Sequence of chain 1.A:
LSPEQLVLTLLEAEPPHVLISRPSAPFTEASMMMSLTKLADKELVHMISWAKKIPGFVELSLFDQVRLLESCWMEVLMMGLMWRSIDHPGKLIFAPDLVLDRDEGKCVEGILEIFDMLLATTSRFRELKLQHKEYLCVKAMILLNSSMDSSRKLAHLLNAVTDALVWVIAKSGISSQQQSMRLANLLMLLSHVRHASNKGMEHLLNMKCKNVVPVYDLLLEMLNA

A small-molecule ligand and the protein it binds are described below.
Small molecule (SMILES): CC(C)C[C@H](NC(=O)[C@H](CCC(N)=O)NC(=O)[C@@H](NC(=O)[C@H](CC(C)C)NC(=O)[C@H](CCCCN)NC(=O)[C@@H](N)CC1=NC=NC1)C(C)C)C(=O)N[C@@H](CC(C)C)C(=O)N[C@H](C(=O)N[C@H](C(=O)N[C@H](C(=O)O)[C@@H](C)O)[C@@H](C)O)[C@@H](C)O

Binding-site contacts:
Ligand atom CG contacts residue ASP229 of chain 1.A at 4.2 Å.
Ligand atom O contacts residue LYS54 of chain 1.A at 2.5 Å (salt-bridge).
Ligand atom CD contacts residue ASP229 of chain 1.A at 4.0 Å.
Ligand atom C contacts residue GLU233 of chain 1.A at 3.4 Å.
Ligand atom CD2 contacts residue ILE50 of chain 1.A at 3.8 Å (hydrophobic).
Ligand atom N contacts residue GLU233 of chain 1.A at 3.0 Å (salt-bridge).
Ligand atom C contacts residue LYS54 of chain 1.A at 3.7 Å.
Ligand atom CG contacts residue LEU230 of chain 1.A at 4.2 Å (hydrophobic).
Ligand atom CD2 contacts residue VAL68 of chain 1.A at 3.9 Å (hydrophobic).
Ligand atom N contacts residue LYS54 of chain 1.A at 4.1 Å.
Ligand atom O contacts residue LYS54 of chain 1.A at 2.7 Å (salt-bridge).
Ligand atom CB contacts residue ILE50 of chain 1.A at 3.9 Å (hydrophobic).
Ligand atom N contacts residue ILE50 of chain 1.A at 4.2 Å.
Ligand atom N contacts residue GLU233 of chain 1.A at 2.6 Å (salt-bridge).
Ligand atom O contacts residue ILE50 of chain 1.A at 3.9 Å.
Ligand atom CD1 contacts residue ILE50 of chain 1.A at 3.5 Å (hydrophobic).
Ligand atom CA contacts residue GLU233 of chain 1.A at 3.8 Å.
Ligand atom CD1 contacts residue LEU71 of chain 1.A at 4.0 Å (hydrophobic).
Ligand atom CE contacts residue ASP229 of chain 1.A at 3.3 Å.
Ligand atom CD1 contacts residue LEU230 of chain 1.A at 4.0 Å (hydrophobic).
Ligand atom CA contacts residue LYS54 of chain 1.A at 3.9 Å.
Ligand atom C contacts residue GLU233 of chain 1.A at 3.9 Å.
Ligand atom CD1 contacts residue VAL68 of chain 1.A at 3.7 Å (hydrophobic).
Ligand atom CD2 contacts residue LEU71 of chain 1.A at 4.0 Å (hydrophobic).
Ligand atom N contacts residue GLU233 of chain 1.A at 2.5 Å (salt-bridge).
Ligand atom CB contacts residue GLU233 of chain 1.A at 3.2 Å.
Ligand atom CA contacts residue GLU233 of chain 1.A at 3.5 Å.
Ligand atom CG contacts residue GLU233 of chain 1.A at 3.8 Å.
Ligand atom CD2 contacts residue GLU72 of chain 1.A at 3.6 Å.
Ligand atom NZ contacts residue ASP229 of chain 1.A at 4.1 Å.
Ligand atom CD2 contacts residue LYS54 of chain 1.A at 4.2 Å.
Ligand atom CA contacts residue GLU233 of chain 1.A at 3.4 Å.
Ligand atom C contacts residue LYS54 of chain 1.A at 3.8 Å.
Ligand atom CD2 contacts residue MET234 of chain 1.A at 4.0 Å (hydrophobic).
Ligand atom C contacts residue ILE50 of chain 1.A at 4.0 Å (hydrophobic).
Ligand atom CG contacts residue ILE50 of chain 1.A at 4.1 Å (hydrophobic).
Ligand atom CG2 contacts residue VAL68 of chain 1.A at 4.0 Å (hydrophobic).
Ligand atom CB contacts residue GLU233 of chain 1.A at 3.4 Å.
Ligand atom CD2 contacts residue GLN67 of chain 1.A at 3.8 Å.
Ligand atom CD contacts residue GLU233 of chain 1.A at 3.4 Å.